Binding-site contacts:
Ligand atom O21 contacts residue ASP262 of chain 1.A at 2.8 Å.
Ligand atom O20 contacts residue THR215 of chain 1.A at 3.1 Å (h-bond).
Ligand atom C17 contacts residue ILE280 of chain 1.A at 4.0 Å (hydrophobic).
Ligand atom O20 contacts residue ASP262 of chain 1.A at 3.3 Å (salt-bridge).
Ligand atom C5 contacts residue PHE316 of chain 1.A at 3.9 Å (hydrophobic).
Ligand atom C8 contacts residue PHE284 of chain 1.A at 3.9 Å (hydrophobic).
Ligand atom O21 contacts residue ZN1 of chain 1.C at 3.8 Å.
Ligand atom C11 contacts residue LEU263 of chain 1.A at 3.9 Å (hydrophobic).
Ligand atom O21 contacts residue LEU263 of chain 1.A at 3.7 Å.
Ligand atom C17 contacts residue TYR273 of chain 1.A at 3.8 Å (hydrophobic).
Ligand atom C14 contacts residue ILE280 of chain 1.A at 3.6 Å (hydrophobic).
Ligand atom C16 contacts residue GLN313 of chain 1.A at 2.9 Å.
Ligand atom O20 contacts residue MET217 of chain 1.A at 4.1 Å.
Ligand atom C7 contacts residue ILE280 of chain 1.A at 4.0 Å (hydrophobic).
Ligand atom C5 contacts residue ILE280 of chain 1.A at 3.9 Å (hydrophobic).
Ligand atom C16 contacts residue ILE280 of chain 1.A at 3.6 Å (hydrophobic).
Ligand atom O15 contacts residue GLN313 of chain 1.A at 4.0 Å.
Ligand atom C16 contacts residue PHE316 of chain 1.A at 3.8 Å (hydrophobic).
Ligand atom C6 contacts residue TYR103 of chain 1.A at 3.9 Å (hydrophobic).
Ligand atom C17 contacts residue GLN313 of chain 1.A at 3.6 Å.
Ligand atom C17 contacts residue THR277 of chain 1.A at 3.6 Å.
Ligand atom C7 contacts residue PHE316 of chain 1.A at 3.7 Å (hydrophobic).
Ligand atom O15 contacts residue ILE280 of chain 1.A at 3.6 Å.
Ligand atom C8 contacts residue PHE316 of chain 1.A at 3.9 Å (hydrophobic).
Ligand atom C14 contacts residue GLN313 of chain 1.A at 4.1 Å.
Ligand atom O18 contacts residue GLN313 of chain 1.A at 3.3 Å (h-bond).
Ligand atom C1 contacts residue HIS104 of chain 1.A at 3.6 Å.
Ligand atom C6 contacts residue ILE280 of chain 1.A at 3.8 Å (hydrophobic).
Ligand atom O15 contacts residue PHE316 of chain 1.A at 3.2 Å.
Ligand atom C13 contacts residue HIS104 of chain 1.A at 3.9 Å.
Ligand atom C16 contacts residue THR277 of chain 1.A at 4.0 Å.
Ligand atom N10 contacts residue PHE284 of chain 1.A at 3.9 Å.
Ligand atom N19 contacts residue ASP262 of chain 1.A at 3.5 Å (salt-bridge).
Ligand atom C14 contacts residue PHE316 of chain 1.A at 3.5 Å (hydrophobic).
Ligand atom O18 contacts residue ILE280 of chain 1.A at 4.1 Å.
Ligand atom O18 contacts residue PHE316 of chain 1.A at 3.6 Å.
Ligand atom N19 contacts residue LEU263 of chain 1.A at 4.0 Å.
Ligand atom C9 contacts residue PHE284 of chain 1.A at 3.9 Å (hydrophobic).
Ligand atom C9 contacts residue MET301 of chain 1.A at 3.7 Å (hydrophobic).
Ligand atom C9 contacts residue PHE316 of chain 1.A at 3.9 Å (hydrophobic).

Sequence of chain 1.A:
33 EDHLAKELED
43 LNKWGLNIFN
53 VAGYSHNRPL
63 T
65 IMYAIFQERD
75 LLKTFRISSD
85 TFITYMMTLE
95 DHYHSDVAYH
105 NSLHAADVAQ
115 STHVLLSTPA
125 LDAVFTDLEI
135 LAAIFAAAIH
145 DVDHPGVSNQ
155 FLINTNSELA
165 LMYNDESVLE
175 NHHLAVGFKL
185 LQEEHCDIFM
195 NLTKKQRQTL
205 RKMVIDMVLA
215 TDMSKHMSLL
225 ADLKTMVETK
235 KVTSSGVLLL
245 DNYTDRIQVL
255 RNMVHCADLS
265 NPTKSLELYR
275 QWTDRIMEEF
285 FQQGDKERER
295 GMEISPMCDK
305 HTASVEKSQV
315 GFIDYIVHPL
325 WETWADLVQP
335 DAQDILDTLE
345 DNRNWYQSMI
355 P

The small molecule below binds the protein below.
Small molecule (SMILES): CCOC(=O)c1c(C)nn(-c2cccc([N+](=O)[O-])c2)c1C